Binding-site contacts:
Ligand atom C5 contacts residue ASN23 of chain 1.C at 3.6 Å.
Ligand atom C8 contacts residue LYS22 of chain 1.C at 3.8 Å.
Ligand atom O5 contacts residue GLN15 of chain 1.C at 4.5 Å.
Ligand atom C2 contacts residue ASN23 of chain 1.C at 2.5 Å.
Ligand atom O5 contacts residue ASN23 of chain 1.C at 2.4 Å (h-bond).
Ligand atom C1 contacts residue ASN23 of chain 1.C at 1.4 Å.
Ligand atom O7 contacts residue ASN23 of chain 1.C at 3.4 Å (h-bond).
Ligand atom C4 contacts residue ASN23 of chain 1.C at 4.2 Å.
Ligand atom N2 contacts residue ASN23 of chain 1.C at 3.0 Å (h-bond).
Ligand atom C7 contacts residue ASN23 of chain 1.C at 3.4 Å.
Ligand atom C3 contacts residue ASN23 of chain 1.C at 3.9 Å.

This small molecule binds to this protein.
Small molecule (SMILES): CC(=O)N[C@@H]1[C@@H](O)[C@H](O)[C@@H](CO)O[C@H]1O

Sequence of chain 1.C:
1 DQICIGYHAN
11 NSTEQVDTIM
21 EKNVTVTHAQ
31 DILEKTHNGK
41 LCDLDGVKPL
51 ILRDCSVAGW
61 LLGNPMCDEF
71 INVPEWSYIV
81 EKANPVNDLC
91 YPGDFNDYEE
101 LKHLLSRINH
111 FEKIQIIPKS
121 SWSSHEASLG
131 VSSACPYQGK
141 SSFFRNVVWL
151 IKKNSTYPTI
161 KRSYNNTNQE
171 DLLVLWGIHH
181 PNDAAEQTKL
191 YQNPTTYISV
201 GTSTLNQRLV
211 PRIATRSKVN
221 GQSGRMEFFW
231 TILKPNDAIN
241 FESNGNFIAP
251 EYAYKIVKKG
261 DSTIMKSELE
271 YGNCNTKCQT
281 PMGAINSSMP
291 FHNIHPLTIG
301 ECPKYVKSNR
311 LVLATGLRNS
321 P